Binding-site contacts:
Ligand atom O7 contacts residue THR205 of chain 1.A at 4.4 Å.
Ligand atom C2 contacts residue ASN207 of chain 1.A at 2.5 Å.
Ligand atom O5 contacts residue ASN207 of chain 1.A at 2.4 Å (h-bond).
Ligand atom C7 contacts residue ASN207 of chain 1.A at 3.2 Å.
Ligand atom C5 contacts residue ASN207 of chain 1.A at 3.7 Å.
Ligand atom N2 contacts residue ASN207 of chain 1.A at 3.0 Å (h-bond).
Ligand atom O7 contacts residue ASN207 of chain 1.A at 3.6 Å (h-bond).
Ligand atom C1 contacts residue ASN207 of chain 1.A at 1.4 Å.
Ligand atom O7 contacts residue SER206 of chain 1.A at 4.0 Å.
Ligand atom C3 contacts residue ASN207 of chain 1.A at 3.8 Å.
Ligand atom C4 contacts residue ASN207 of chain 1.A at 4.3 Å.
Ligand atom C8 contacts residue ASN207 of chain 1.A at 3.1 Å.

Sequence of chain 1.A:
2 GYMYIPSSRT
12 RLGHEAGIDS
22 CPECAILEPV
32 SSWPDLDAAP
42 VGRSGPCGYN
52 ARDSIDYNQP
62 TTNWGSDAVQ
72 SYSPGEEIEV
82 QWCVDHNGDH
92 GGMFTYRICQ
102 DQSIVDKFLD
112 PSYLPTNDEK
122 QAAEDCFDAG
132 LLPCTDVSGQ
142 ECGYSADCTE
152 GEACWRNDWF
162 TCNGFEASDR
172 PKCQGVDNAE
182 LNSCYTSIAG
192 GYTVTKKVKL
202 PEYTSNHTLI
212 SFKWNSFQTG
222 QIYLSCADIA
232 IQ

The small molecule below binds the protein below.
Small molecule (SMILES): CC(=O)N[C@@H]1[C@@H](O)[C@H](O)[C@@H](CO)O[C@H]1O